A protein and the small-molecule ligand that binds it are described below.
Small molecule (SMILES): COc1cc2c[n+](Cc3cc(OC)c(OC)c(OC)c3)ccc2cc1OS(N)(=O)=O

Binding-site contacts:
Ligand atom CAT contacts residue VAL127 of chain 1.A at 3.5 Å (hydrophobic).
Ligand atom CAL contacts residue ASN59 of chain 1.A at 3.9 Å.
Ligand atom CAL contacts residue HIS61 of chain 1.A at 3.8 Å.
Ligand atom OAM contacts residue ZN1 of chain 1.B at 3.5 Å.
Ligand atom OAM contacts residue THR196 of chain 1.A at 3.3 Å (h-bond).
Ligand atom CAG contacts residue LEU194 of chain 1.A at 3.8 Å (hydrophobic).
Ligand atom OAP contacts residue LEU194 of chain 1.A at 3.1 Å.
Ligand atom CAF contacts residue GLN89 of chain 1.A at 4.0 Å.
Ligand atom NAQ contacts residue HIS93 of chain 1.A at 3.3 Å (h-bond).
Ligand atom CAR contacts residue LEU88 of chain 1.A at 3.9 Å (hydrophobic).
Ligand atom CAL contacts residue HIS91 of chain 1.A at 3.5 Å.
Ligand atom OAO contacts residue ZN1 of chain 1.B at 3.3 Å.
Ligand atom NAQ contacts residue GLU103 of chain 1.A at 3.8 Å.
Ligand atom CAD contacts residue LEU194 of chain 1.A at 3.9 Å (hydrophobic).
Ligand atom SAN contacts residue ZN1 of chain 1.B at 3.1 Å.
Ligand atom NAQ contacts residue THR195 of chain 1.A at 2.7 Å (h-bond).
Ligand atom CAB contacts residue HIS91 of chain 1.A at 3.6 Å.
Ligand atom OAK contacts residue HIS91 of chain 1.A at 3.3 Å.
Ligand atom SAN contacts residue THR195 of chain 1.A at 4.0 Å.
Ligand atom CBB contacts residue VAL127 of chain 1.A at 3.4 Å (hydrophobic).
Ligand atom OAM contacts residue HIS91 of chain 1.A at 3.4 Å.
Ligand atom OAO contacts residue VAL118 of chain 1.A at 3.5 Å.
Ligand atom NAQ contacts residue HIS91 of chain 1.A at 3.4 Å (h-bond).
Ligand atom CAU contacts residue VAL127 of chain 1.A at 3.8 Å (hydrophobic).
Ligand atom CAL contacts residue GLN64 of chain 1.A at 3.9 Å.
Ligand atom CAC contacts residue THR196 of chain 1.A at 3.6 Å.
Ligand atom OAO contacts residue HIS91 of chain 1.A at 3.2 Å.
Ligand atom CAB contacts residue THR196 of chain 1.A at 4.0 Å.
Ligand atom NAQ contacts residue HIS116 of chain 1.A at 3.3 Å (h-bond).
Ligand atom SAN contacts residue HIS91 of chain 1.A at 3.7 Å.
Ligand atom CAA contacts residue GLN89 of chain 1.A at 3.7 Å.
Ligand atom CBD contacts residue PRO198 of chain 1.A at 3.7 Å (hydrophobic).
Ligand atom OBA contacts residue VAL127 of chain 1.A at 3.7 Å.
Ligand atom OAP contacts residue THR195 of chain 1.A at 2.9 Å (h-bond).
Ligand atom CAC contacts residue HIS91 of chain 1.A at 3.6 Å.
Ligand atom OAZ contacts residue GLY128 of chain 1.A at 3.7 Å.
Ligand atom CAL contacts residue GLN89 of chain 1.A at 3.8 Å.
Ligand atom CAJ contacts residue GLN89 of chain 1.A at 3.6 Å.
Ligand atom OAY contacts residue VAL131 of chain 1.A at 3.8 Å.
Ligand atom NAQ contacts residue ZN1 of chain 1.B at 2.0 Å.

Sequence of chain 1.A:
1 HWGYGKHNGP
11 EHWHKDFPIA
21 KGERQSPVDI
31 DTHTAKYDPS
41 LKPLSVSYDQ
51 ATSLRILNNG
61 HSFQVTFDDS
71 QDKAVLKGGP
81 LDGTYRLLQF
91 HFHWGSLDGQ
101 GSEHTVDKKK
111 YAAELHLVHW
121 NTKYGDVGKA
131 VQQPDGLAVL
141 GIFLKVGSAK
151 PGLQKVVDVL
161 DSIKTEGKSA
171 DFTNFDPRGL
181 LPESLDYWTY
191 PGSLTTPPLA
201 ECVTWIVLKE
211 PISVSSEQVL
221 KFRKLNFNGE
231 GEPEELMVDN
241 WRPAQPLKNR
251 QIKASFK